Binding-site contacts:
Ligand atom O5 contacts residue ASN100 of chain 1.B at 3.6 Å (h-bond).
Ligand atom C2 contacts residue ASN100 of chain 1.B at 3.8 Å.
Ligand atom O7 contacts residue ASN100 of chain 1.B at 4.3 Å.
Ligand atom C7 contacts residue ASN100 of chain 1.B at 4.0 Å.
Ligand atom N2 contacts residue ASN100 of chain 1.B at 3.7 Å.
Ligand atom C1 contacts residue ASN100 of chain 1.B at 3.0 Å.
Ligand atom O5 contacts residue TRP103 of chain 1.B at 4.4 Å.

The protein below binds the small molecule below.
Small molecule (SMILES): CC(=O)N[C@@H]1[C@@H](O)[C@H](O)[C@@H](CO)O[C@H]1O

Sequence of chain 1.B:
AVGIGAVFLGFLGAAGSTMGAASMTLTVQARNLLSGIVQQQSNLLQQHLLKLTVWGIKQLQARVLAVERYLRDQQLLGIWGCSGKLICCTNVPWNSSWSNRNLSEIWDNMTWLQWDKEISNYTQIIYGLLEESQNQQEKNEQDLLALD